This small molecule binds to this protein.
Small molecule (SMILES): CC(C)CCC[C@@H](C)[C@H]1CC[C@H]2[C@@H]3CC=C4C[C@@H](OC(=O)CCC(=O)O)CC[C@]4(C)[C@H]3CC[C@]12C

Binding-site contacts:
Ligand atom CAR contacts residue PHE223 of chain 1.B at 4.3 Å (hydrophobic).
Ligand atom CAT contacts residue PHE223 of chain 1.B at 3.8 Å (hydrophobic).
Ligand atom CAS contacts residue PHE223 of chain 1.B at 3.7 Å (hydrophobic).
Ligand atom OAG contacts residue SER224 of chain 1.B at 3.9 Å.
Ligand atom CAU contacts residue PHE223 of chain 1.B at 3.8 Å (hydrophobic).
Ligand atom CAB contacts residue VAL266 of chain 1.B at 4.2 Å (hydrophobic).
Ligand atom OAG contacts residue PHE223 of chain 1.B at 4.3 Å.
Ligand atom CBF contacts residue PHE223 of chain 1.B at 4.1 Å (hydrophobic).
Ligand atom CAB contacts residue ILE263 of chain 1.B at 3.7 Å (hydrophobic).
Ligand atom CAO contacts residue ALA259 of chain 1.B at 4.4 Å (hydrophobic).
Ligand atom CAC contacts residue PHE258 of chain 1.B at 4.0 Å (hydrophobic).
Ligand atom CAC contacts residue LMT1 of chain 1.EA at 3.9 Å.

Sequence of chain 1.B:
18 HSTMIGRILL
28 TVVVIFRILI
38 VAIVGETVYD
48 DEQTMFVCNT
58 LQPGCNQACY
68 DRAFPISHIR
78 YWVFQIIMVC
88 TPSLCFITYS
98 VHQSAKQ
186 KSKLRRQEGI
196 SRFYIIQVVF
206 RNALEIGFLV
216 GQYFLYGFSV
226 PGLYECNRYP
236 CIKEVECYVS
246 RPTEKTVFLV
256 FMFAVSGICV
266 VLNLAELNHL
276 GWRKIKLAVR